Binding-site contacts:
Ligand atom C2 contacts residue ALA321 of chain 1.A at 3.5 Å (hydrophobic).
Ligand atom C8 contacts residue VAL205 of chain 1.A at 3.7 Å (hydrophobic).
Ligand atom O5' contacts residue VAL205 of chain 1.A at 3.3 Å.
Ligand atom C6 contacts residue ALA218 of chain 1.A at 3.7 Å (hydrophobic).
Ligand atom OP1 contacts residue MG1 of chain 1.C at 2.0 Å.
Ligand atom C3' contacts residue ARG199 of chain 1.A at 3.7 Å.
Ligand atom P contacts residue MG1 of chain 1.C at 3.3 Å.
Ligand atom C2 contacts residue ARG199 of chain 1.A at 3.6 Å.
Ligand atom O4' contacts residue ASP278 of chain 1.A at 3.6 Å.
Ligand atom O2' contacts residue HIS280 of chain 1.A at 3.4 Å (h-bond).
Ligand atom C6 contacts residue GLY200 of chain 1.A at 3.3 Å.
Ligand atom N1 contacts residue MET274 of chain 1.A at 3.3 Å (h-bond).
Ligand atom OP1 contacts residue HIS280 of chain 1.A at 3.4 Å (h-bond).
Ligand atom N9 contacts residue VAL205 of chain 1.A at 3.5 Å.
Ligand atom N1 contacts residue ARG199 of chain 1.A at 3.4 Å (salt-bridge).
Ligand atom C1' contacts residue ALA321 of chain 1.A at 3.7 Å (hydrophobic).
Ligand atom C6 contacts residue LEU324 of chain 1.A at 3.8 Å (hydrophobic).
Ligand atom C2 contacts residue MET274 of chain 1.A at 3.3 Å (hydrophobic).
Ligand atom O4' contacts residue ILE197 of chain 1.A at 3.1 Å (h-bond).
Ligand atom N6 contacts residue VAL255 of chain 1.A at 3.1 Å.
Ligand atom O4' contacts residue VAL205 of chain 1.A at 3.2 Å.
Ligand atom OP1 contacts residue ILE197 of chain 1.A at 3.7 Å.
Ligand atom N6 contacts residue ASP272 of chain 1.A at 3.2 Å (salt-bridge).
Ligand atom O2 contacts residue ALA321 of chain 1.A at 3.1 Å (h-bond).
Ligand atom C5 contacts residue ARG199 of chain 1.A at 3.6 Å.
Ligand atom C5' contacts residue GLY200 of chain 1.A at 3.8 Å.
Ligand atom C5 contacts residue GLY200 of chain 1.A at 3.7 Å.
Ligand atom N1 contacts residue ALA321 of chain 1.A at 3.8 Å.
Ligand atom N1 contacts residue ASP272 of chain 1.A at 3.7 Å.
Ligand atom C4' contacts residue ILE197 of chain 1.A at 3.4 Å (hydrophobic).
Ligand atom OP1 contacts residue ASP335 of chain 1.A at 3.3 Å (salt-bridge).
Ligand atom C5 contacts residue LEU324 of chain 1.A at 3.7 Å (hydrophobic).
Ligand atom C6 contacts residue ARG199 of chain 1.A at 3.4 Å.
Ligand atom OP1 contacts residue ASP335 of chain 1.A at 3.5 Å (salt-bridge).
Ligand atom N1 contacts residue ALA218 of chain 1.A at 3.5 Å.
Ligand atom C2' contacts residue ARG199 of chain 1.A at 3.6 Å.
Ligand atom OP2 contacts residue LYS220 of chain 1.A at 3.4 Å (salt-bridge).
Ligand atom OP1 contacts residue LYS220 of chain 1.A at 3.7 Å.
Ligand atom C4 contacts residue VAL205 of chain 1.A at 3.7 Å (hydrophobic).
Ligand atom C1' contacts residue ILE197 of chain 1.A at 3.5 Å (hydrophobic).

The protein below binds the small molecule below.
Small molecule (SMILES): Nc1ccn([C@@H]2O[C@H](CO[P](=O)(O)O[C@H]3[C@@H](O)[C@H](n4cnc5c(N)ncnc54)O[C@@H]3CO[P](=O)(O)O[C@H]3[C@@H](O)[C@H](n4ccc(=O)[nH]c4=O)O[C@@H]3CO[P](=O)(O)O[C@H]3[C@@H](O)[C@H](n4cnc5c(N)ncnc54)O[C@@H]3CO[P](=O)(O)O[C@H]3[C@@H](O)[C@H](n4ccc(N)nc4=O)O[C@@H]3CO[P](=O)(O)O[C@H]3[C@@H](O)[C@H](n4ccc(N)nc4=O)O[C@@H]3CO)[C@@H](OP(=O)(O)O)[C@H]2O)c(=O)n1

Sequence of chain 1.A:
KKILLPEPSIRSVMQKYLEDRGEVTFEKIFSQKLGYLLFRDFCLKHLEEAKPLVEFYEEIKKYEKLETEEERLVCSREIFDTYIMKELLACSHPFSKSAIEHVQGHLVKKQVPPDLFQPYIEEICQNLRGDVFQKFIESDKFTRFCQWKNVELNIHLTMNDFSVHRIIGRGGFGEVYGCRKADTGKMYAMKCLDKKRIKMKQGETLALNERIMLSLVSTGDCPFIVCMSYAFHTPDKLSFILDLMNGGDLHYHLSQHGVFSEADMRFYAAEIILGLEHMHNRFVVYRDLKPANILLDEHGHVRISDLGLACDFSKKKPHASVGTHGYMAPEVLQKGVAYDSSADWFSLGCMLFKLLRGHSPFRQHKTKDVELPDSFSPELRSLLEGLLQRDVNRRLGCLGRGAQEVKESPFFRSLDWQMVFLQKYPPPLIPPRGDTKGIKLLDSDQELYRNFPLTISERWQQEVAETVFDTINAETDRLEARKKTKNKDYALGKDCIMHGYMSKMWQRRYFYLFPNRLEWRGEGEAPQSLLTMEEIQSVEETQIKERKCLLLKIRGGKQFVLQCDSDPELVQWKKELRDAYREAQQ